A protein and the small-molecule ligand that binds it are described below.
Small molecule (SMILES): Nc1ncnc2c1ncn2[C@@H]1O[C@H](COP(=O)(O)OP(=O)(O)OP(O)(O)=S)[C@@H](O)[C@H]1O

Binding-site contacts:
Ligand atom O2G contacts residue ARG312 of chain 1.A at 3.6 Å (salt-bridge).
Ligand atom O2B contacts residue MG1 of chain 1.M at 2.9 Å.
Ligand atom O1A contacts residue LYS115 of chain 1.A at 3.4 Å (salt-bridge).
Ligand atom O2G contacts residue GLU187 of chain 1.A at 2.7 Å (salt-bridge).
Ligand atom O3A contacts residue SER116 of chain 1.A at 3.2 Å.
Ligand atom N1 contacts residue ALA79 of chain 1.A at 3.4 Å.
Ligand atom O2A contacts residue GLY112 of chain 1.A at 3.4 Å.
Ligand atom N7 contacts residue PRO72 of chain 1.A at 3.5 Å.
Ligand atom C6 contacts residue PRO72 of chain 1.A at 3.5 Å (hydrophobic).
Ligand atom O3G contacts residue THR224 of chain 1.A at 2.6 Å (h-bond).
Ligand atom N7 contacts residue PHE70 of chain 1.A at 3.2 Å (h-bond).
Ligand atom N6 contacts residue GLN77 of chain 1.A at 3.4 Å (h-bond).
Ligand atom PB contacts residue SER116 of chain 1.A at 3.3 Å.
Ligand atom C8 contacts residue PHE70 of chain 1.A at 3.3 Å (hydrophobic).
Ligand atom PG contacts residue ARG312 of chain 1.A at 3.4 Å.
Ligand atom O3B contacts residue GLY112 of chain 1.A at 3.5 Å (h-bond).
Ligand atom O1A contacts residue SER114 of chain 1.A at 3.4 Å.
Ligand atom O2B contacts residue GLU187 of chain 1.A at 2.4 Å (salt-bridge).
Ligand atom C8 contacts residue TYR67 of chain 1.A at 3.5 Å (hydrophobic).
Ligand atom C1' contacts residue TYR67 of chain 1.A at 3.3 Å (hydrophobic).
Ligand atom N6 contacts residue HIS276 of chain 1.A at 3.1 Å.
Ligand atom O1A contacts residue SER116 of chain 1.A at 2.8 Å (h-bond).
Ligand atom O1A contacts residue THR117 of chain 1.A at 2.6 Å (h-bond).
Ligand atom C8 contacts residue PRO72 of chain 1.A at 3.6 Å (hydrophobic).
Ligand atom O2A contacts residue CYS113 of chain 1.A at 3.6 Å.
Ligand atom C5 contacts residue PRO72 of chain 1.A at 3.5 Å (hydrophobic).
Ligand atom O2A contacts residue SER114 of chain 1.A at 3.1 Å (h-bond).
Ligand atom O3' contacts residue TYR67 of chain 1.A at 3.5 Å.
Ligand atom S1G contacts residue ARG312 of chain 1.A at 3.2 Å (salt-bridge).
Ligand atom O2B contacts residue SER116 of chain 1.A at 2.3 Å (h-bond).
Ligand atom O3A contacts residue MG1 of chain 1.M at 3.1 Å.
Ligand atom O2' contacts residue TYR67 of chain 1.A at 3.6 Å (h-bond).
Ligand atom N7 contacts residue ILE315 of chain 1.A at 3.6 Å.
Ligand atom S1G contacts residue GLY112 of chain 1.A at 3.6 Å.
Ligand atom C4 contacts residue PRO72 of chain 1.A at 3.6 Å (hydrophobic).
Ligand atom O3B contacts residue ARG312 of chain 1.A at 2.9 Å (salt-bridge).
Ligand atom O2G contacts residue ARG128 of chain 1.B at 3.3 Å (salt-bridge).
Ligand atom O3G contacts residue LYS115 of chain 1.A at 3.2 Å (salt-bridge).
Ligand atom S1G contacts residue PRO153 of chain 1.B at 3.6 Å.
Ligand atom O1B contacts residue LYS115 of chain 1.A at 3.2 Å (salt-bridge).

Sequence of chain 1.A:
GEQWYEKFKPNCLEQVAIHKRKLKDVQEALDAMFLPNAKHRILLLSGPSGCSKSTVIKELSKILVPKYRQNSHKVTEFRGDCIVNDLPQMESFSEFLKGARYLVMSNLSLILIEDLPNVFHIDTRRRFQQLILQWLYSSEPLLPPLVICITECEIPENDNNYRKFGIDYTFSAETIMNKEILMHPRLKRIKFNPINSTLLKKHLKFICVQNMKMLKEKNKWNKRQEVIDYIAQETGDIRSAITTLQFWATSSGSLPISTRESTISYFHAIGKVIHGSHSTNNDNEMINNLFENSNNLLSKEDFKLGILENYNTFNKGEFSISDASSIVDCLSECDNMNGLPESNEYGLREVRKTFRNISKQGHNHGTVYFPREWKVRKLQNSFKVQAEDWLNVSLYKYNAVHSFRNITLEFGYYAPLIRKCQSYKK

Sequence of chain 1.B:
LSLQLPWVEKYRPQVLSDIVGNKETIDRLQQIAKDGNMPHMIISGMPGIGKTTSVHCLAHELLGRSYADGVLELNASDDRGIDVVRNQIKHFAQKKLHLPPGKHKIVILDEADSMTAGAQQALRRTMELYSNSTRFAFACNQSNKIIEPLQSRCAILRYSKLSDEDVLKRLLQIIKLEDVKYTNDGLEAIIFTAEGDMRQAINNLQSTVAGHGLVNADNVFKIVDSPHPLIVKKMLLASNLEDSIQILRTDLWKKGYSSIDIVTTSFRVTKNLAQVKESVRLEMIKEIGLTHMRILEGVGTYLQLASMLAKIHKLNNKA